Sequence of chain 1.A:
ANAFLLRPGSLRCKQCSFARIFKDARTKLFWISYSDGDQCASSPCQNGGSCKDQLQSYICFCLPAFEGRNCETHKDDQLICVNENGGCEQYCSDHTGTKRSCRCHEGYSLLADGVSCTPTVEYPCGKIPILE

Binding-site contacts:
Ligand atom C2 contacts residue SER52 of chain 1.A at 2.5 Å.
Ligand atom C1 contacts residue SER52 of chain 1.A at 1.4 Å.
Ligand atom O5 contacts residue SER52 of chain 1.A at 2.3 Å (h-bond).
Ligand atom C3 contacts residue PRO54 of chain 1.A at 4.1 Å (hydrophobic).
Ligand atom O4 contacts residue TYR68 of chain 1.A at 3.6 Å.
Ligand atom C5 contacts residue GLN49 of chain 1.A at 3.3 Å.
Ligand atom C4 contacts residue TYR68 of chain 1.A at 4.1 Å (hydrophobic).
Ligand atom O6 contacts residue GLN49 of chain 1.A at 3.5 Å.
Ligand atom O6 contacts residue TYR68 of chain 1.A at 4.4 Å.
Ligand atom C2 contacts residue PRO54 of chain 1.A at 4.2 Å (hydrophobic).
Ligand atom O3 contacts residue TYR68 of chain 1.A at 4.4 Å.
Ligand atom C1 contacts residue PRO54 of chain 1.A at 4.3 Å (hydrophobic).
Ligand atom C5 contacts residue SER52 of chain 1.A at 3.6 Å.
Ligand atom C6 contacts residue GLN49 of chain 1.A at 3.4 Å.
Ligand atom O2 contacts residue PRO54 of chain 1.A at 3.4 Å.
Ligand atom O5 contacts residue GLN49 of chain 1.A at 3.0 Å (h-bond).
Ligand atom O2 contacts residue SER52 of chain 1.A at 2.6 Å.
Ligand atom C5 contacts residue TYR68 of chain 1.A at 4.0 Å (hydrophobic).
Ligand atom C3 contacts residue SER52 of chain 1.A at 3.8 Å.
Ligand atom C1 contacts residue GLN49 of chain 1.A at 3.2 Å.
Ligand atom C4 contacts residue SER52 of chain 1.A at 4.2 Å.
Ligand atom C3 contacts residue TYR68 of chain 1.A at 4.1 Å (hydrophobic).

A protein and the small-molecule ligand that binds it are described below.
Small molecule (SMILES): OC[C@H]1O[C@@H](O)[C@H](O)[C@@H](O)[C@@H]1O